Binding-site contacts:
Ligand atom O4 contacts residue PHE445 of chain 1.A at 4.0 Å.
Ligand atom O2 contacts residue TRP391 of chain 1.A at 2.8 Å (h-bond).
Ligand atom O2 contacts residue PHE445 of chain 1.A at 4.1 Å.
Ligand atom C2 contacts residue GLU378 of chain 1.A at 4.5 Å.
Ligand atom O2 contacts residue GLU378 of chain 1.A at 4.3 Å.
Ligand atom O5 contacts residue GLU378 of chain 1.A at 4.3 Å.
Ligand atom O2 contacts residue ASN474 of chain 1.A at 2.6 Å (h-bond).
Ligand atom C2 contacts residue TRP391 of chain 1.A at 3.9 Å (hydrophobic).
Ligand atom O1 contacts residue PHE445 of chain 1.A at 3.9 Å.
Ligand atom C2 contacts residue ASN474 of chain 1.A at 3.7 Å.
Ligand atom O3 contacts residue PHE445 of chain 1.A at 4.4 Å.
Ligand atom C1 contacts residue TRP391 of chain 1.A at 4.3 Å (hydrophobic).
Ligand atom O3 contacts residue TRP391 of chain 1.A at 3.8 Å.
Ligand atom C1 contacts residue GLU378 of chain 1.A at 3.4 Å.
Ligand atom O1 contacts residue GLU378 of chain 1.A at 2.6 Å (salt-bridge).
Ligand atom C4 contacts residue TRP391 of chain 1.A at 3.8 Å (hydrophobic).
Ligand atom O2 contacts residue GLY390 of chain 1.A at 3.5 Å.
Ligand atom O1 contacts residue ASN474 of chain 1.A at 2.9 Å (h-bond).
Ligand atom C3 contacts residue TRP391 of chain 1.A at 3.7 Å (hydrophobic).
Ligand atom O5 contacts residue TRP391 of chain 1.A at 4.4 Å.
Ligand atom C2 contacts residue PHE445 of chain 1.A at 4.1 Å (hydrophobic).
Ligand atom C1 contacts residue ASN474 of chain 1.A at 4.1 Å.
Ligand atom C5 contacts residue TRP391 of chain 1.A at 3.9 Å (hydrophobic).

Sequence of chain 1.A:
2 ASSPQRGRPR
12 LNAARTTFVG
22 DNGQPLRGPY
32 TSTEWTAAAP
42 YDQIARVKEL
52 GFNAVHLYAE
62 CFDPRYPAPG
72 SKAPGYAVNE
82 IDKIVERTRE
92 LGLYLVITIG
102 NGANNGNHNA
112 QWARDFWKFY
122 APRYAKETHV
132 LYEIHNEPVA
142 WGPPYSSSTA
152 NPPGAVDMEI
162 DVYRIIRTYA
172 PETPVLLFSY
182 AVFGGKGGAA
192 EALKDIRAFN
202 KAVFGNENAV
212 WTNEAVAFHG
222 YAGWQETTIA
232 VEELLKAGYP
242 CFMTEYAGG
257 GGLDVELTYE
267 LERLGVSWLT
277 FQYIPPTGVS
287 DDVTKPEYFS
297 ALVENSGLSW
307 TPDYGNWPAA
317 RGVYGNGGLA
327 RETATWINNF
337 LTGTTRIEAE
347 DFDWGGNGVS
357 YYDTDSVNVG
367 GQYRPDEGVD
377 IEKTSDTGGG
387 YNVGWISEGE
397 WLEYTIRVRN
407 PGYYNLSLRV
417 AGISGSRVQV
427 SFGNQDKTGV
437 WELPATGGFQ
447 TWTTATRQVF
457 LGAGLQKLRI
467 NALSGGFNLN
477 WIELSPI

A small-molecule ligand and the protein it binds are described below.
Small molecule (SMILES): O[C@@H]1[C@@H](O)[C@@H](O)CO[C@H]1O